Sequence of chain 1.A:
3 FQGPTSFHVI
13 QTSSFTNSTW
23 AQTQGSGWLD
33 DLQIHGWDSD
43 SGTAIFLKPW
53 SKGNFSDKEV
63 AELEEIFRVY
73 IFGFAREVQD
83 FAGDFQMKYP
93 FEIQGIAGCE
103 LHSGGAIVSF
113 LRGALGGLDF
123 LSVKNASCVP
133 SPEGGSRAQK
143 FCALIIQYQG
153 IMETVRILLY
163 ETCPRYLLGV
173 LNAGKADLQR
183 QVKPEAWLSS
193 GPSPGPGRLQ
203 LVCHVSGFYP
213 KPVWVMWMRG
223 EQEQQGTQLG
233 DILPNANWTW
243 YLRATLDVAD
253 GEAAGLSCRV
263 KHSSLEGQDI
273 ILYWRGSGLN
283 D

Binding-site contacts:
Ligand atom C2 contacts residue ASN127 of chain 1.A at 2.3 Å.
Ligand atom C4 contacts residue ASN127 of chain 1.A at 4.2 Å.
Ligand atom C8 contacts residue ASN127 of chain 1.A at 3.1 Å.
Ligand atom O7 contacts residue ASN127 of chain 1.A at 3.6 Å.
Ligand atom C1 contacts residue ASN127 of chain 1.A at 1.4 Å.
Ligand atom O5 contacts residue ASN127 of chain 1.A at 2.4 Å (h-bond).
Ligand atom C3 contacts residue ASN127 of chain 1.A at 3.7 Å.
Ligand atom C5 contacts residue ASN127 of chain 1.A at 3.7 Å.
Ligand atom N2 contacts residue ASN127 of chain 1.A at 2.7 Å (h-bond).
Ligand atom O7 contacts residue TYR162 of chain 1.A at 3.6 Å.
Ligand atom C7 contacts residue ASN127 of chain 1.A at 3.1 Å.

The protein below binds the small molecule below.
Small molecule (SMILES): CC(=O)N[C@@H]1[C@@H](O)[C@H](O)[C@@H](CO)O[C@H]1O